Binding-site contacts:
Ligand atom C41 contacts residue SER292 of chain 1.B at 3.4 Å.
Ligand atom C6 contacts residue ASN245 of chain 1.B at 3.8 Å.
Ligand atom N54 contacts residue MET281 of chain 1.B at 3.3 Å (h-bond).
Ligand atom C3 contacts residue ILE260 of chain 1.B at 3.9 Å (hydrophobic).
Ligand atom N15 contacts residue PHE296 of chain 1.B at 3.1 Å.
Ligand atom N4 contacts residue ILE260 of chain 1.B at 3.6 Å.
Ligand atom C1 contacts residue ASN245 of chain 1.B at 3.3 Å.
Ligand atom C41 contacts residue MET281 of chain 1.B at 2.6 Å (hydrophobic).
Ligand atom C3 contacts residue PHE296 of chain 1.B at 3.5 Å (hydrophobic).
Ligand atom C5 contacts residue ILE260 of chain 1.B at 3.7 Å (hydrophobic).
Ligand atom O52 contacts residue PHE296 of chain 1.B at 3.6 Å.
Ligand atom C3 contacts residue GLN293 of chain 1.B at 3.8 Å.
Ligand atom C39 contacts residue PHE296 of chain 1.B at 3.4 Å (hydrophobic).
Ligand atom C2 contacts residue PHE296 of chain 1.B at 3.5 Å (hydrophobic).
Ligand atom C24 contacts residue LEU243 of chain 1.B at 3.6 Å (hydrophobic).
Ligand atom O58 contacts residue MET281 of chain 1.B at 3.5 Å (h-bond).
Ligand atom C5 contacts residue GLN293 of chain 1.B at 3.1 Å.
Ligand atom C24 contacts residue PHE296 of chain 1.B at 3.7 Å (hydrophobic).
Ligand atom C16 contacts residue PHE296 of chain 1.B at 3.4 Å (hydrophobic).
Ligand atom N13 contacts residue PHE296 of chain 1.B at 3.6 Å.
Ligand atom C39 contacts residue MET281 of chain 1.B at 3.7 Å (hydrophobic).
Ligand atom O50 contacts residue TYR83 of chain 1.B at 3.5 Å (h-bond).
Ligand atom C29 contacts residue HIS84 of chain 1.B at 3.1 Å.
Ligand atom C42 contacts residue MET261 of chain 1.B at 3.7 Å (hydrophobic).
Ligand atom C22 contacts residue GLN293 of chain 1.B at 3.5 Å.
Ligand atom N54 contacts residue SER292 of chain 1.B at 3.3 Å (h-bond).
Ligand atom N30 contacts residue HIS84 of chain 1.B at 3.6 Å.
Ligand atom C6 contacts residue THR257 of chain 1.B at 3.8 Å.
Ligand atom N4 contacts residue GLN293 of chain 1.B at 2.8 Å (h-bond).
Ligand atom C40 contacts residue MET281 of chain 1.B at 2.9 Å (hydrophobic).
Ligand atom C43 contacts residue GLN293 of chain 1.B at 3.2 Å.
Ligand atom C14 contacts residue PHE296 of chain 1.B at 3.3 Å (hydrophobic).
Ligand atom C42 contacts residue GLN293 of chain 1.B at 3.5 Å.
Ligand atom N54 contacts residue PHE296 of chain 1.B at 3.6 Å.
Ligand atom O58 contacts residue SER292 of chain 1.B at 3.1 Å (h-bond).
Ligand atom C40 contacts residue SER292 of chain 1.B at 3.7 Å.
Ligand atom O56 contacts residue PHE296 of chain 1.B at 3.2 Å.
Ligand atom C42 contacts residue MET281 of chain 1.B at 3.2 Å (hydrophobic).
Ligand atom C40 contacts residue PHE296 of chain 1.B at 3.8 Å (hydrophobic).
Ligand atom C5 contacts residue THR257 of chain 1.B at 3.2 Å.

A small-molecule ligand and the protein it binds are described below.
Small molecule (SMILES): O=c1c2cccnc2n(-c2cccc([N+](=O)[O-])c2)c(=O)n1Cc1ccncc1

Sequence of chain 1.B:
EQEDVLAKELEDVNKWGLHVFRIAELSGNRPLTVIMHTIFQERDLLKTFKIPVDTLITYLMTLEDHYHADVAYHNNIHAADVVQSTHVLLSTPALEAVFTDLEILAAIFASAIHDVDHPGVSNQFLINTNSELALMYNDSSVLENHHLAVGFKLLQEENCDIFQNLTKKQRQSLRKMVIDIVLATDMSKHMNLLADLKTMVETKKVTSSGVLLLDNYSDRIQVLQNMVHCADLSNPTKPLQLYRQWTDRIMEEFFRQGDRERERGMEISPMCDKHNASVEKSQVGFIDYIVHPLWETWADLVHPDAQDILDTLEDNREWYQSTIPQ